Sequence of chain 55.C:
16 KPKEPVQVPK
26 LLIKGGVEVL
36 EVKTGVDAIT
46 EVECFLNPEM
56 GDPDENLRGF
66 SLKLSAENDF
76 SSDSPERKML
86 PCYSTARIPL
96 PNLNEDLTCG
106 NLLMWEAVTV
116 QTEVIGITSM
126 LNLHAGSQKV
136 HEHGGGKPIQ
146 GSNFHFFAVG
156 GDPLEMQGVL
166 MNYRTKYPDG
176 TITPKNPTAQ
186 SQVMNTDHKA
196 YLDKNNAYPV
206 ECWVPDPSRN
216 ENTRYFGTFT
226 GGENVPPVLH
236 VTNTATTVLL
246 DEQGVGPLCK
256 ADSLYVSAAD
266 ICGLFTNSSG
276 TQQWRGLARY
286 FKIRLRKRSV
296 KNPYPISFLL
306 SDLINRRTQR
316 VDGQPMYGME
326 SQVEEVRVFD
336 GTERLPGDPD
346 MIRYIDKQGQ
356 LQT

Sequence of chain 55.D:
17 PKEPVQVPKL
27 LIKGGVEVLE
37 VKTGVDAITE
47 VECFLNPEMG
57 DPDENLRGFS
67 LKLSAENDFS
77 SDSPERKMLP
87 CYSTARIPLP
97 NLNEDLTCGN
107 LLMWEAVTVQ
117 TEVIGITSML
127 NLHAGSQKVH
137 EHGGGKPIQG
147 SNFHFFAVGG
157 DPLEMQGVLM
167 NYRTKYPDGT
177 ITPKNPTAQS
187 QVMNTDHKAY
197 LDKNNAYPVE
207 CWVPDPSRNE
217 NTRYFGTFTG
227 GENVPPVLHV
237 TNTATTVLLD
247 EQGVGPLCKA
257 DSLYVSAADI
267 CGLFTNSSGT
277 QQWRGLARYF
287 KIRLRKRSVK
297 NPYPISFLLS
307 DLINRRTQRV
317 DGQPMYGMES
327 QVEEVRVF

Binding-site contacts:
Ligand atom C6 contacts residue LYS68 of chain 55.C at 4.2 Å.
Ligand atom O9 contacts residue LEU67 of chain 55.C at 3.4 Å.
Ligand atom O1A contacts residue ASN272 of chain 55.C at 3.6 Å (h-bond).
Ligand atom C11 contacts residue PHE75 of chain 55.D at 3.3 Å (hydrophobic).
Ligand atom N5 contacts residue GLN278 of chain 55.C at 3.7 Å.
Ligand atom O8 contacts residue THR276 of chain 55.C at 3.6 Å.
Ligand atom O8 contacts residue ASN272 of chain 55.C at 3.4 Å (h-bond).
Ligand atom C1 contacts residue LYS68 of chain 55.C at 3.6 Å.
Ligand atom O7 contacts residue LEU62 of chain 55.C at 4.0 Å.
Ligand atom C11 contacts residue HIS138 of chain 55.B at 3.1 Å.
Ligand atom C11 contacts residue SER274 of chain 55.C at 4.1 Å.
Ligand atom C9 contacts residue LEU67 of chain 55.C at 4.1 Å (hydrophobic).
Ligand atom C9 contacts residue LYS68 of chain 55.C at 3.8 Å.
Ligand atom O8 contacts residue GLN278 of chain 55.C at 3.4 Å (h-bond).
Ligand atom C11 contacts residue PHE65 of chain 55.C at 3.4 Å (hydrophobic).
Ligand atom O9 contacts residue LYS68 of chain 55.C at 2.9 Å (salt-bridge).
Ligand atom C9 contacts residue GLN278 of chain 55.C at 3.1 Å.
Ligand atom O1B contacts residue THR276 of chain 55.C at 3.5 Å (h-bond).
Ligand atom N5 contacts residue ASN272 of chain 55.C at 3.2 Å (h-bond).
Ligand atom O1A contacts residue THR276 of chain 55.C at 2.3 Å (h-bond).
Ligand atom C10 contacts residue GLN278 of chain 55.C at 4.0 Å.
Ligand atom C11 contacts residue GLN278 of chain 55.C at 3.5 Å.
Ligand atom C6 contacts residue ASN272 of chain 55.C at 3.7 Å.
Ligand atom O10 contacts residue PHE75 of chain 55.D at 3.8 Å.
Ligand atom C11 contacts residue ASN272 of chain 55.C at 3.6 Å.
Ligand atom C10 contacts residue PHE75 of chain 55.D at 4.1 Å (hydrophobic).
Ligand atom C11 contacts residue PHE270 of chain 55.C at 3.8 Å (hydrophobic).
Ligand atom C11 contacts residue THR276 of chain 55.C at 3.3 Å.
Ligand atom O9 contacts residue GLN278 of chain 55.C at 3.9 Å.
Ligand atom C5 contacts residue ASN272 of chain 55.C at 4.1 Å.
Ligand atom O8 contacts residue LYS68 of chain 55.C at 3.4 Å.
Ligand atom C7 contacts residue GLN278 of chain 55.C at 3.8 Å.
Ligand atom O1B contacts residue LYS68 of chain 55.C at 3.9 Å.
Ligand atom C8 contacts residue GLN278 of chain 55.C at 3.6 Å.
Ligand atom O1B contacts residue SER274 of chain 55.C at 2.9 Å (h-bond).
Ligand atom C10 contacts residue ASN272 of chain 55.C at 3.9 Å.
Ligand atom C1 contacts residue THR276 of chain 55.C at 3.2 Å.
Ligand atom C1 contacts residue ASN272 of chain 55.C at 4.1 Å.
Ligand atom O1A contacts residue LYS68 of chain 55.C at 2.8 Å.
Ligand atom C1 contacts residue SER274 of chain 55.C at 4.1 Å.

Sequence of chain 55.B:
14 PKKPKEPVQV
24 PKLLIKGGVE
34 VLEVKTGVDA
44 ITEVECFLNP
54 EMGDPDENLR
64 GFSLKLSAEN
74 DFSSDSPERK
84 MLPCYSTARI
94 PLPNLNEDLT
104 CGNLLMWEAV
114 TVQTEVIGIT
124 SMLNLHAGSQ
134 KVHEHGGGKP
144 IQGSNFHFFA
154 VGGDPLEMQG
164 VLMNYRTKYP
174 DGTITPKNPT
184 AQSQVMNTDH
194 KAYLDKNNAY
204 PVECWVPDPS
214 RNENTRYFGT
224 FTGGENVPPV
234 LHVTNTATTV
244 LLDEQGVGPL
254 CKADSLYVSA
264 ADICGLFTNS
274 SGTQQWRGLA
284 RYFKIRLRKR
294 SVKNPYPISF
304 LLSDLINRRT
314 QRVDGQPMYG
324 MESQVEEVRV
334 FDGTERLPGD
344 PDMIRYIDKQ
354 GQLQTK

This protein binds this small molecule.
Small molecule (SMILES): CC(=O)N[C@H]1[C@H]([C@H](O)[C@H](O)CO)O[C@@](O[C@H](CO)[C@@H](O)[C@@H]2O[C@@H](C(=O)O)C[C@H](O)[C@H]2NC(C)=O)(C(=O)O)C[C@@H]1O